The protein below binds the small molecule below.
Small molecule (SMILES): Cc1cn([C@H]2C[C@H](OP(=O)(O)O)[C@@H](COP(=O)(O)O)O2)c(=O)[nH]c1=O

Binding-site contacts:
Ligand atom O4 contacts residue TYR109 of chain 1.A at 3.8 Å.
Ligand atom P2 contacts residue ARG81 of chain 1.A at 3.9 Å.
Ligand atom C4' contacts residue ARG81 of chain 1.A at 3.9 Å.
Ligand atom O2P contacts residue TYR79 of chain 1.A at 2.6 Å (h-bond).
Ligand atom C3' contacts residue TYR107 of chain 1.A at 3.9 Å (hydrophobic).
Ligand atom N3 contacts residue TYR109 of chain 1.A at 3.4 Å.
Ligand atom C2' contacts residue TYR109 of chain 1.A at 3.5 Å (hydrophobic).
Ligand atom O2 contacts residue TYR109 of chain 1.A at 3.9 Å.
Ligand atom C4 contacts residue LEU83 of chain 1.A at 3.7 Å (hydrophobic).
Ligand atom O4 contacts residue LEU37 of chain 1.A at 3.8 Å.
Ligand atom O1P contacts residue TYR79 of chain 1.A at 3.5 Å (h-bond).
Ligand atom O4 contacts residue LEU83 of chain 1.A at 3.7 Å.
Ligand atom C5M contacts residue TYR107 of chain 1.A at 3.8 Å (hydrophobic).
Ligand atom O4P contacts residue ARG35 of chain 1.A at 2.9 Å (salt-bridge).
Ligand atom O5P contacts residue ASP40 of chain 1.A at 3.3 Å (salt-bridge).
Ligand atom P2 contacts residue ARG35 of chain 1.A at 3.6 Å.
Ligand atom O5P contacts residue CA1 of chain 1.B at 3.0 Å.
Ligand atom C5 contacts residue TYR107 of chain 1.A at 4.1 Å (hydrophobic).
Ligand atom C2' contacts residue TYR107 of chain 1.A at 3.7 Å (hydrophobic).
Ligand atom O3' contacts residue LYS78 of chain 1.A at 3.5 Å (salt-bridge).
Ligand atom C2 contacts residue ASP77 of chain 1.A at 4.0 Å.
Ligand atom O5P contacts residue ARG35 of chain 1.A at 2.8 Å (salt-bridge).
Ligand atom C5 contacts residue LEU83 of chain 1.A at 4.1 Å (hydrophobic).
Ligand atom C5' contacts residue ARG81 of chain 1.A at 4.1 Å.
Ligand atom O4P contacts residue ARG81 of chain 1.A at 2.7 Å (salt-bridge).
Ligand atom C4 contacts residue TYR109 of chain 1.A at 3.6 Å (hydrophobic).
Ligand atom O6P contacts residue GLU43 of chain 1.A at 4.1 Å.
Ligand atom P1 contacts residue TYR79 of chain 1.A at 3.6 Å.
Ligand atom C5' contacts residue TYR107 of chain 1.A at 3.6 Å (hydrophobic).
Ligand atom N3 contacts residue LEU83 of chain 1.A at 3.9 Å.
Ligand atom P2 contacts residue CA1 of chain 1.B at 4.0 Å.
Ligand atom C5M contacts residue GLU36 of chain 1.A at 3.9 Å.
Ligand atom C2 contacts residue TYR109 of chain 1.A at 3.8 Å (hydrophobic).
Ligand atom O4' contacts residue ARG81 of chain 1.A at 3.1 Å (salt-bridge).
Ligand atom C5M contacts residue ARG35 of chain 1.A at 3.7 Å.
Ligand atom O5' contacts residue ARG35 of chain 1.A at 3.7 Å.
Ligand atom O1P contacts residue LYS78 of chain 1.A at 2.7 Å (salt-bridge).
Ligand atom P1 contacts residue LYS78 of chain 1.A at 3.7 Å.
Ligand atom O5' contacts residue ARG81 of chain 1.A at 3.1 Å (salt-bridge).
Ligand atom O2 contacts residue ASP77 of chain 1.A at 3.9 Å.

Sequence of chain 1.A:
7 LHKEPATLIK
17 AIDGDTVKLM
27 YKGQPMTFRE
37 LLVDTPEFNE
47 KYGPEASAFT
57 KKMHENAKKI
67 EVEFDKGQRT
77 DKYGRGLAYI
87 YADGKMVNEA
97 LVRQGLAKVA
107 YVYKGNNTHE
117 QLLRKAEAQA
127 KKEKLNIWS